Sequence of chain 4.B:
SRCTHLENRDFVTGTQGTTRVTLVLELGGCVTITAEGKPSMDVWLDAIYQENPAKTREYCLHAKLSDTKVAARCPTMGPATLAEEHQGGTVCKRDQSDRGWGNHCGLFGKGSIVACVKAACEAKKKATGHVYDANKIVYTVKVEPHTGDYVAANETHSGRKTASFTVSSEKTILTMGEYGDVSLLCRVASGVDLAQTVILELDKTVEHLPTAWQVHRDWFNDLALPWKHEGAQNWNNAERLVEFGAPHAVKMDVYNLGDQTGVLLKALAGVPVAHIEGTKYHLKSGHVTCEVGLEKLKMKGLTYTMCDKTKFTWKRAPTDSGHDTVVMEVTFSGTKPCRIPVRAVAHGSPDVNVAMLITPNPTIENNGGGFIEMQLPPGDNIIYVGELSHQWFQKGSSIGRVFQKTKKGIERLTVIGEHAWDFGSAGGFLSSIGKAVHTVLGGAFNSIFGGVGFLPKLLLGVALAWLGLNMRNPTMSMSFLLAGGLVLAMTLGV

A small-molecule ligand and the protein it binds are described below.
Small molecule (SMILES): CC(=O)N[C@H]1[C@H](O[C@H]2[C@H](O)[C@@H](NC(C)=O)CO[C@@H]2CO[C@@H]2O[C@@H](C)[C@@H](O)[C@@H](O)[C@@H]2O)O[C@H](CO)[C@@H](O)[C@@H]1O

Binding-site contacts:
Ligand atom C7 contacts residue ASN154 of chain 4.B at 3.3 Å.
Ligand atom C4 contacts residue ASN154 of chain 4.B at 4.2 Å.
Ligand atom C8 contacts residue HIS104 of chain 4.A at 4.0 Å.
Ligand atom C1 contacts residue ASN154 of chain 4.B at 1.4 Å.
Ligand atom C4 contacts residue HIS104 of chain 4.A at 4.4 Å.
Ligand atom C8 contacts residue ASN154 of chain 4.B at 3.4 Å.
Ligand atom C5 contacts residue ASN154 of chain 4.B at 3.7 Å.
Ligand atom O5 contacts residue HIS104 of chain 4.A at 3.0 Å (h-bond).
Ligand atom N2 contacts residue ASN154 of chain 4.B at 2.9 Å (h-bond).
Ligand atom O5 contacts residue ASN154 of chain 4.B at 2.4 Å (h-bond).
Ligand atom C1 contacts residue HIS104 of chain 4.A at 3.2 Å.
Ligand atom C6 contacts residue HIS104 of chain 4.A at 3.2 Å.
Ligand atom C2 contacts residue ASN154 of chain 4.B at 2.4 Å.
Ligand atom C3 contacts residue ASN154 of chain 4.B at 3.8 Å.
Ligand atom O7 contacts residue ASN154 of chain 4.B at 3.3 Å (h-bond).
Ligand atom C5 contacts residue HIS104 of chain 4.A at 3.1 Å.

Sequence of chain 4.A:
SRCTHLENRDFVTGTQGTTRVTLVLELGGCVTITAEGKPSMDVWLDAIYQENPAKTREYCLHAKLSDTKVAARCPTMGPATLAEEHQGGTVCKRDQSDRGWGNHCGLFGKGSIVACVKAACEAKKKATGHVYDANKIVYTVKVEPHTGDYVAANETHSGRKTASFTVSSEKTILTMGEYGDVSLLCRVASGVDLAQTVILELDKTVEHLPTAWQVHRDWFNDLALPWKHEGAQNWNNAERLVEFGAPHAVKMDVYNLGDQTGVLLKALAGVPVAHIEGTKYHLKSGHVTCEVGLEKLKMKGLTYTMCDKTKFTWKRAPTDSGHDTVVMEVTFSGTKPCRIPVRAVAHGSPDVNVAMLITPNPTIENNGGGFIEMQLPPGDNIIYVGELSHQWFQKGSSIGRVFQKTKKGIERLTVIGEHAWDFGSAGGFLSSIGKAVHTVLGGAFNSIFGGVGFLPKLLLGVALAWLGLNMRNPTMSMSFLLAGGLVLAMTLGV